A protein and the small-molecule ligand that binds it are described below.
Small molecule (SMILES): Nc1ncnc2c1ncn2[C@@H]1O[C@H](CO[P](=O)(O)O[P](=O)(O)NP(=O)(O)O)[C@@H](O)[C@H]1O

Sequence of chain 1.A:
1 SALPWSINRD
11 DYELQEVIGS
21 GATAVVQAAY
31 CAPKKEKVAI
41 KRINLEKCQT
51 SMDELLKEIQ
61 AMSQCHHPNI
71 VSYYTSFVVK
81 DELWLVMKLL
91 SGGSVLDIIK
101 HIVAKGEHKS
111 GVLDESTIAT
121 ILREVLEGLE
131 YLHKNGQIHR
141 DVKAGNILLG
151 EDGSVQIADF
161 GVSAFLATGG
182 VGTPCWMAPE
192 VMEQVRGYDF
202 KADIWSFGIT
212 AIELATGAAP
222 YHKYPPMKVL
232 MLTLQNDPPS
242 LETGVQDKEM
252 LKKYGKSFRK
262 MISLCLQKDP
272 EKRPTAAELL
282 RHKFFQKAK

Binding-site contacts:
Ligand atom N1 contacts residue LEU89 of chain 1.A at 3.9 Å.
Ligand atom O3G contacts residue ASP141 of chain 1.A at 3.5 Å (salt-bridge).
Ligand atom O2A contacts residue VAL26 of chain 1.A at 3.9 Å.
Ligand atom O4' contacts residue VAL26 of chain 1.A at 3.9 Å.
Ligand atom N3B contacts residue ASP159 of chain 1.A at 3.4 Å (salt-bridge).
Ligand atom O1A contacts residue LYS41 of chain 1.A at 2.8 Å (salt-bridge).
Ligand atom N3 contacts residue ILE18 of chain 1.A at 3.9 Å.
Ligand atom O3G contacts residue ASP159 of chain 1.A at 3.4 Å (salt-bridge).
Ligand atom O2' contacts residue MG1 of chain 1.F at 3.6 Å.
Ligand atom O2B contacts residue MG1 of chain 1.F at 3.2 Å.
Ligand atom N3 contacts residue LEU90 of chain 1.A at 3.8 Å.
Ligand atom C2 contacts residue LEU90 of chain 1.A at 2.9 Å (hydrophobic).
Ligand atom N6 contacts residue LEU90 of chain 1.A at 3.8 Å.
Ligand atom O2A contacts residue SER20 of chain 1.A at 3.7 Å.
Ligand atom O2' contacts residue LEU148 of chain 1.A at 3.9 Å.
Ligand atom O4' contacts residue ILE18 of chain 1.A at 3.3 Å.
Ligand atom C5' contacts residue SER20 of chain 1.A at 3.7 Å.
Ligand atom O3G contacts residue ASN146 of chain 1.A at 3.5 Å (h-bond).
Ligand atom C5' contacts residue VAL26 of chain 1.A at 3.9 Å (hydrophobic).
Ligand atom N1 contacts residue LYS88 of chain 1.A at 3.7 Å.
Ligand atom N3B contacts residue MG1 of chain 1.F at 4.0 Å.
Ligand atom O5' contacts residue VAL26 of chain 1.A at 3.2 Å.
Ligand atom N6 contacts residue LYS88 of chain 1.A at 2.8 Å (salt-bridge).
Ligand atom C4' contacts residue GLY19 of chain 1.A at 3.4 Å.
Ligand atom PA contacts residue VAL26 of chain 1.A at 4.0 Å.
Ligand atom O1A contacts residue ASP159 of chain 1.A at 3.8 Å.
Ligand atom O2G contacts residue ASP159 of chain 1.A at 3.6 Å.
Ligand atom PG contacts residue ASP159 of chain 1.A at 3.7 Å.
Ligand atom N6 contacts residue ALA39 of chain 1.A at 4.0 Å.
Ligand atom C5 contacts residue LEU148 of chain 1.A at 3.9 Å (hydrophobic).
Ligand atom PA contacts residue LYS41 of chain 1.A at 3.8 Å.
Ligand atom C2' contacts residue MG1 of chain 1.F at 3.6 Å.
Ligand atom N1 contacts residue LEU90 of chain 1.A at 3.0 Å (h-bond).
Ligand atom C1' contacts residue ILE18 of chain 1.A at 3.7 Å (hydrophobic).
Ligand atom O4' contacts residue GLY19 of chain 1.A at 3.9 Å.
Ligand atom C6 contacts residue LYS88 of chain 1.A at 3.6 Å.
Ligand atom N6 contacts residue VAL71 of chain 1.A at 3.7 Å.
Ligand atom O2G contacts residue LYS41 of chain 1.A at 3.6 Å.
Ligand atom C5' contacts residue GLY19 of chain 1.A at 3.3 Å.
Ligand atom O2A contacts residue LYS41 of chain 1.A at 3.6 Å.